The small molecule below binds the protein below.
Small molecule (SMILES): CC(=O)N[C@@H]1[C@@H](O)[C@H](O)[C@@H](CO)O[C@H]1O

Sequence of chain 1.F:
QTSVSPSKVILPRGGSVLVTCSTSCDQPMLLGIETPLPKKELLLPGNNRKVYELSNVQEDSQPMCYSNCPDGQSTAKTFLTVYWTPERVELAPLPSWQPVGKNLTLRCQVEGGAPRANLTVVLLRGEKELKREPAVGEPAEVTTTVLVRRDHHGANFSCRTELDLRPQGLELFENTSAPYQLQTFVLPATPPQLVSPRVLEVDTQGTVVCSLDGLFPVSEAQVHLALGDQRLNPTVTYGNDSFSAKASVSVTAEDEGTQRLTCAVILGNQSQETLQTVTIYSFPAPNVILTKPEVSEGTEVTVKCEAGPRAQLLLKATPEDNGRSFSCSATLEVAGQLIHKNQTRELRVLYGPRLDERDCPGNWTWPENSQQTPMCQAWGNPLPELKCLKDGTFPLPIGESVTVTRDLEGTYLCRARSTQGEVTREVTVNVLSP

Binding-site contacts:
Ligand atom C8 contacts residue LEU147 of chain 1.F at 3.4 Å (hydrophobic).
Ligand atom C5 contacts residue THR145 of chain 1.F at 4.0 Å.
Ligand atom C7 contacts residue LEU147 of chain 1.F at 3.1 Å (hydrophobic).
Ligand atom C3 contacts residue ASN103 of chain 1.F at 4.5 Å.
Ligand atom C1 contacts residue THR145 of chain 1.F at 3.4 Å.
Ligand atom O5 contacts residue ASN103 of chain 1.F at 2.6 Å (h-bond).
Ligand atom O7 contacts residue LEU147 of chain 1.F at 3.0 Å.
Ligand atom N2 contacts residue ASN103 of chain 1.F at 3.8 Å.
Ligand atom N2 contacts residue LEU147 of chain 1.F at 3.6 Å.
Ligand atom C2 contacts residue LEU147 of chain 1.F at 4.3 Å (hydrophobic).
Ligand atom C1 contacts residue ASN103 of chain 1.F at 1.7 Å.
Ligand atom O5 contacts residue THR145 of chain 1.F at 4.0 Å.
Ligand atom N2 contacts residue THR145 of chain 1.F at 4.0 Å.
Ligand atom C5 contacts residue ASN103 of chain 1.F at 4.0 Å.
Ligand atom C2 contacts residue THR145 of chain 1.F at 4.1 Å.
Ligand atom C2 contacts residue ASN103 of chain 1.F at 3.2 Å.
Ligand atom C3 contacts residue THR145 of chain 1.F at 4.1 Å.
Ligand atom C8 contacts residue VAL146 of chain 1.F at 4.5 Å (hydrophobic).